Binding-site contacts:
Ligand atom O1 contacts residue LYS115 of chain 1.B at 2.8 Å (salt-bridge).
Ligand atom O2 contacts residue ASP89 of chain 1.B at 2.9 Å (salt-bridge).
Ligand atom N1 contacts residue 5811 of chain 1.N at 3.5 Å.
Ligand atom C9 contacts residue HIS41 of chain 1.B at 3.7 Å.
Ligand atom O1 contacts residue HIS41 of chain 1.B at 3.1 Å (h-bond).
Ligand atom O2 contacts residue GLU61 of chain 1.B at 3.2 Å (salt-bridge).
Ligand atom O2 contacts residue MN1 of chain 1.P at 2.2 Å.
Ligand atom C4 contacts residue 5811 of chain 1.N at 3.7 Å.
Ligand atom C3 contacts residue 5811 of chain 1.N at 3.8 Å.
Ligand atom C13 contacts residue GLU114 of chain 1.B at 3.3 Å.
Ligand atom C8 contacts residue 5811 of chain 1.N at 3.7 Å.
Ligand atom C11 contacts residue MN1 of chain 1.P at 2.9 Å.
Ligand atom O5 contacts residue TYR111 of chain 1.B at 3.4 Å.
Ligand atom C8 contacts residue MN1 of chain 1.P at 3.4 Å.
Ligand atom O2 contacts residue HIS41 of chain 1.B at 3.0 Å (h-bond).
Ligand atom C10 contacts residue LYS115 of chain 1.B at 3.0 Å.
Ligand atom O3 contacts residue MN1 of chain 1.P at 1.8 Å.
Ligand atom O1 contacts residue MN1 of chain 1.O at 2.2 Å.
Ligand atom C10 contacts residue MN1 of chain 1.O at 2.8 Å.
Ligand atom O2 contacts residue MN1 of chain 1.O at 2.0 Å.
Ligand atom C9 contacts residue 5811 of chain 1.N at 3.8 Å.
Ligand atom C9 contacts residue MN1 of chain 1.P at 3.2 Å.
Ligand atom O1 contacts residue GLU100 of chain 1.B at 3.2 Å (salt-bridge).
Ligand atom O3 contacts residue GLU61 of chain 1.B at 3.0 Å (salt-bridge).
Ligand atom N2 contacts residue 5811 of chain 1.N at 3.5 Å.
Ligand atom O1 contacts residue ILE101 of chain 1.B at 3.0 Å (h-bond).
Ligand atom C9 contacts residue MN1 of chain 1.O at 2.8 Å.
Ligand atom C2 contacts residue 5811 of chain 1.N at 3.5 Å.
Ligand atom C11 contacts residue GLU61 of chain 1.B at 3.5 Å.
Ligand atom O5 contacts residue GLU114 of chain 1.B at 3.8 Å.
Ligand atom C6 contacts residue 5811 of chain 1.N at 3.7 Å.
Ligand atom N2 contacts residue LYS115 of chain 1.B at 3.2 Å (salt-bridge).
Ligand atom O2 contacts residue GLU100 of chain 1.B at 3.1 Å (salt-bridge).
Ligand atom C10 contacts residue HIS41 of chain 1.B at 3.7 Å.
Ligand atom C5 contacts residue 5811 of chain 1.N at 3.7 Å.
Ligand atom C10 contacts residue 5811 of chain 1.N at 3.6 Å.
Ligand atom C10 contacts residue GLU100 of chain 1.B at 3.6 Å.
Ligand atom C1 contacts residue 5811 of chain 1.N at 3.5 Å.
Ligand atom C7 contacts residue 5811 of chain 1.N at 3.6 Å.
Ligand atom C9 contacts residue GLU100 of chain 1.B at 3.5 Å.

Sequence of chain 1.B:
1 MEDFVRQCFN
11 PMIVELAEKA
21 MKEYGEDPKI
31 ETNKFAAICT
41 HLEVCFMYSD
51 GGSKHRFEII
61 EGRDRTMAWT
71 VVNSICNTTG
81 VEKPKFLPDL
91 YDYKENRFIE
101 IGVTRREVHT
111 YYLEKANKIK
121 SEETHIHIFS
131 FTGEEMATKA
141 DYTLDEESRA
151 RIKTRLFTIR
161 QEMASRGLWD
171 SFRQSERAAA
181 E

This small molecule binds to this protein.
Small molecule (SMILES): CC(=O)Nc1cccc(-c2nc(C(=O)O)c(O)c(=O)[nH]2)c1